The protein below binds the small molecule below.
Small molecule (SMILES): CCCCCCCC(=O)O

Sequence of chain 1.B:
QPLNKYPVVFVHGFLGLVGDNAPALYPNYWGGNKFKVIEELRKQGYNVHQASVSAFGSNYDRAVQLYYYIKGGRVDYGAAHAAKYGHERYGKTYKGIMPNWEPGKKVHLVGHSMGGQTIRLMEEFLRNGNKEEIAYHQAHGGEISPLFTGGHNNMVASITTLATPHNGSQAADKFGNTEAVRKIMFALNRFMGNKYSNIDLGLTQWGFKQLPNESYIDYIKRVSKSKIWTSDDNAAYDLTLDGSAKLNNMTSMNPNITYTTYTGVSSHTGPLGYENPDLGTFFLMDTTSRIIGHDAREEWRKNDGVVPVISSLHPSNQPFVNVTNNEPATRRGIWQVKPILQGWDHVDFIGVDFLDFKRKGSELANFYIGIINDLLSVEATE

Binding-site contacts:
Ligand atom C1 contacts residue DAO1 of chain 1.EA at 3.9 Å.
Ligand atom O2 contacts residue TYR213 of chain 1.B at 4.5 Å.
Ligand atom C2 contacts residue DAO1 of chain 1.EA at 4.1 Å.
Ligand atom O2 contacts residue DAO1 of chain 1.EA at 3.3 Å.
Ligand atom C6 contacts residue DAO1 of chain 1.EA at 4.3 Å.
Ligand atom C3 contacts residue TYR213 of chain 1.B at 3.9 Å (hydrophobic).
Ligand atom O1 contacts residue DAO1 of chain 1.EA at 4.4 Å.
Ligand atom C5 contacts residue DAO1 of chain 1.EA at 4.1 Å.
Ligand atom C7 contacts residue DAO1 of chain 1.EA at 4.3 Å.
Ligand atom O2 contacts residue LYS212 of chain 1.B at 3.1 Å (salt-bridge).
Ligand atom C2 contacts residue TYR213 of chain 1.B at 3.5 Å (hydrophobic).
Ligand atom C3 contacts residue DAO1 of chain 1.EA at 3.5 Å.
Ligand atom C1 contacts residue LYS212 of chain 1.B at 4.3 Å.